A small-molecule ligand and the protein it binds are described below.
Small molecule (SMILES): CC(=O)N[C@@H]1[C@@H](O)[C@H](O)[C@@H](CO)O[C@H]1O

Binding-site contacts:
Ligand atom C8 contacts residue LYS400 of chain 2.A at 4.2 Å.
Ligand atom C1 contacts residue ASN407 of chain 2.A at 1.4 Å.
Ligand atom O7 contacts residue GLY403 of chain 2.A at 4.5 Å.
Ligand atom O7 contacts residue ASN407 of chain 2.A at 3.3 Å (h-bond).
Ligand atom C3 contacts residue ASN407 of chain 2.A at 3.8 Å.
Ligand atom C8 contacts residue VAL398 of chain 2.A at 4.4 Å (hydrophobic).
Ligand atom C8 contacts residue ASN404 of chain 2.A at 3.9 Å.
Ligand atom O6 contacts residue ASN407 of chain 2.A at 4.0 Å.
Ligand atom N2 contacts residue ASN407 of chain 2.A at 2.9 Å (h-bond).
Ligand atom C4 contacts residue ASN407 of chain 2.A at 4.2 Å.
Ligand atom C7 contacts residue ASN407 of chain 2.A at 3.3 Å.
Ligand atom C5 contacts residue ASN407 of chain 2.A at 3.7 Å.
Ligand atom N2 contacts residue GLY403 of chain 2.A at 4.5 Å.
Ligand atom C7 contacts residue GLY403 of chain 2.A at 4.1 Å.
Ligand atom O5 contacts residue ASN407 of chain 2.A at 2.4 Å (h-bond).
Ligand atom C2 contacts residue ASN407 of chain 2.A at 2.5 Å.
Ligand atom O7 contacts residue ASN404 of chain 2.A at 3.2 Å (h-bond).
Ligand atom C8 contacts residue GLY403 of chain 2.A at 3.7 Å.
Ligand atom C7 contacts residue ASN404 of chain 2.A at 4.0 Å.
Ligand atom C8 contacts residue ASN407 of chain 2.A at 4.4 Å.

Sequence of chain 2.A:
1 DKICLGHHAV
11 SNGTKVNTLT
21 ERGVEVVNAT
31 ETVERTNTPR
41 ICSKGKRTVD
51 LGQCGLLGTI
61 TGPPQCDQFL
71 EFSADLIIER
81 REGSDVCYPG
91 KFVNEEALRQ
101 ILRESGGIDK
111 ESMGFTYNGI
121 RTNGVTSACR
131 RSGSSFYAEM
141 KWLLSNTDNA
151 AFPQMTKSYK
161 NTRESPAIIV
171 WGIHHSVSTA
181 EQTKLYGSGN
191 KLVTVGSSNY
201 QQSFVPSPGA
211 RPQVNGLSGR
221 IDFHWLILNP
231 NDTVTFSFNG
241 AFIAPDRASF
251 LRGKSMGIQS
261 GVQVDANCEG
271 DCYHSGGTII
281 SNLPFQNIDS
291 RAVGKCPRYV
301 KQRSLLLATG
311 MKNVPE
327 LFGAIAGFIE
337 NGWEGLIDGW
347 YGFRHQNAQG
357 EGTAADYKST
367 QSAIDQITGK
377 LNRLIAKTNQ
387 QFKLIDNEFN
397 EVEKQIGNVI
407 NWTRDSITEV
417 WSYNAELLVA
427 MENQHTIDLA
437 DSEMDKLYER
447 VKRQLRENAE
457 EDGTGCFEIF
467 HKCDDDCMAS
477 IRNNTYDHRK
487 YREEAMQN